Sequence of chain 1.C:
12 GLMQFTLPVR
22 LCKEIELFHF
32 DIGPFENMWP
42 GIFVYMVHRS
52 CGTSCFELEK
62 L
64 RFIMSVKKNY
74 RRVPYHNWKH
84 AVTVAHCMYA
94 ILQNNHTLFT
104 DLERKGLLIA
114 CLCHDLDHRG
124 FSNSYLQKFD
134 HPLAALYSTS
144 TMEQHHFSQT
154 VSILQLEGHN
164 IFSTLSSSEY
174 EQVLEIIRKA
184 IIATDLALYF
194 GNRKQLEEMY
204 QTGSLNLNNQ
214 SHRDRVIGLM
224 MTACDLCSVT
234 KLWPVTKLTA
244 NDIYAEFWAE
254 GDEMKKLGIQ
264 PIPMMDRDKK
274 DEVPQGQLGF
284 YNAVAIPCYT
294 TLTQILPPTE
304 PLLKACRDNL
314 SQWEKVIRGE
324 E

This small molecule binds to this protein.
Small molecule (SMILES): CNC(=O)c1cc2nc(-c3ccccc3)[nH]c2cc1NC(=O)c1cccc(C)n1

Binding-site contacts:
Ligand atom C6 contacts residue MET267 of chain 1.C at 3.5 Å (hydrophobic).
Ligand atom C28 contacts residue PRO266 of chain 1.C at 3.7 Å (hydrophobic).
Ligand atom C8 contacts residue PHE283 of chain 1.C at 3.8 Å (hydrophobic).
Ligand atom C5 contacts residue MET267 of chain 1.C at 3.7 Å (hydrophobic).
Ligand atom C3 contacts residue MET267 of chain 1.C at 3.4 Å (hydrophobic).
Ligand atom C27 contacts residue VAL276 of chain 1.C at 3.7 Å (hydrophobic).
Ligand atom O16 contacts residue GLN280 of chain 1.C at 2.9 Å (h-bond).
Ligand atom N9 contacts residue PHE283 of chain 1.C at 3.2 Å.
Ligand atom C11 contacts residue TYR247 of chain 1.C at 3.6 Å (hydrophobic).
Ligand atom C20 contacts residue ILE246 of chain 1.C at 3.7 Å (hydrophobic).
Ligand atom C2 contacts residue MET267 of chain 1.C at 3.1 Å (hydrophobic).
Ligand atom C11 contacts residue MET267 of chain 1.C at 3.8 Å (hydrophobic).
Ligand atom C12 contacts residue PHE283 of chain 1.C at 3.2 Å (hydrophobic).
Ligand atom C27 contacts residue GLU275 of chain 1.C at 3.0 Å.
Ligand atom C22 contacts residue GLU275 of chain 1.C at 3.7 Å.
Ligand atom N18 contacts residue PHE283 of chain 1.C at 3.6 Å.
Ligand atom N1 contacts residue TYR247 of chain 1.C at 2.6 Å (h-bond).
Ligand atom N13 contacts residue PHE283 of chain 1.C at 3.6 Å.
Ligand atom C3 contacts residue PHE283 of chain 1.C at 3.5 Å (hydrophobic).
Ligand atom C11 contacts residue GLN280 of chain 1.C at 3.6 Å.
Ligand atom C7 contacts residue MET267 of chain 1.C at 3.4 Å (hydrophobic).
Ligand atom C29 contacts residue GLU275 of chain 1.C at 3.0 Å.
Ligand atom C22 contacts residue GLY279 of chain 1.C at 3.8 Å.
Ligand atom C24 contacts residue LEU229 of chain 1.C at 3.3 Å (hydrophobic).
Ligand atom C2 contacts residue GLY279 of chain 1.C at 3.4 Å.
Ligand atom C15 contacts residue MET267 of chain 1.C at 3.6 Å (hydrophobic).
Ligand atom C22 contacts residue TYR247 of chain 1.C at 3.8 Å (hydrophobic).
Ligand atom N4 contacts residue MET267 of chain 1.C at 3.1 Å.
Ligand atom C10 contacts residue MET267 of chain 1.C at 3.2 Å (hydrophobic).
Ligand atom N1 contacts residue GLY279 of chain 1.C at 3.8 Å.
Ligand atom C19 contacts residue LEU229 of chain 1.C at 3.7 Å (hydrophobic).
Ligand atom C14 contacts residue PHE283 of chain 1.C at 3.6 Å (hydrophobic).
Ligand atom O17 contacts residue PHE283 of chain 1.C at 3.4 Å.
Ligand atom C2 contacts residue TYR247 of chain 1.C at 3.7 Å (hydrophobic).
Ligand atom C5 contacts residue PHE283 of chain 1.C at 3.5 Å (hydrophobic).
Ligand atom C6 contacts residue TYR247 of chain 1.C at 3.4 Å (hydrophobic).
Ligand atom C15 contacts residue GLY279 of chain 1.C at 3.2 Å.
Ligand atom C23 contacts residue GLY279 of chain 1.C at 3.5 Å.
Ligand atom C22 contacts residue MET267 of chain 1.C at 3.6 Å (hydrophobic).
Ligand atom N1 contacts residue MET267 of chain 1.C at 3.4 Å.